Sequence of chain 1.B:
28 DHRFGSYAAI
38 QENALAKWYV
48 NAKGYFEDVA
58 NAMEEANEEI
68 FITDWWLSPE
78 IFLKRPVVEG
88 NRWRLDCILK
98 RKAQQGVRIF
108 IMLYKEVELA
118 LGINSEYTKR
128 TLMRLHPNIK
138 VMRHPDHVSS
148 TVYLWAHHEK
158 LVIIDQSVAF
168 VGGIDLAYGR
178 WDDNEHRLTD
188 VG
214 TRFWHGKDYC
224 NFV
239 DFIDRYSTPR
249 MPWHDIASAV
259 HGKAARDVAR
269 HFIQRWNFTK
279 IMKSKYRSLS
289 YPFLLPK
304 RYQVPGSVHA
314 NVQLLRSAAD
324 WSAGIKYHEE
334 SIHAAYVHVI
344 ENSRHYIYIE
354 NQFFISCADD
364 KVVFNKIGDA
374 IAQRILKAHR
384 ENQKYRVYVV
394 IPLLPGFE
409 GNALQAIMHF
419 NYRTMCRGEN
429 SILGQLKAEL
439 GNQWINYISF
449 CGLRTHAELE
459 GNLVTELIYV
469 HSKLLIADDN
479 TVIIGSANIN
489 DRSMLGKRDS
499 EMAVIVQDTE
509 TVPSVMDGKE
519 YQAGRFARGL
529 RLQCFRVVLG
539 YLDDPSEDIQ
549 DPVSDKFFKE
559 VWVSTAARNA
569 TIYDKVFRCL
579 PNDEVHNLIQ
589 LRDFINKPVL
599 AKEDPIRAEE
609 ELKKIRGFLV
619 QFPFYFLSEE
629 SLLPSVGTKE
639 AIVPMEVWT

Binding-site contacts:
Ligand atom C20 contacts residue PHE400 of chain 1.B at 4.0 Å (hydrophobic).
Ligand atom O1 contacts residue LYS471 of chain 1.B at 3.7 Å.
Ligand atom O3 contacts residue TRP72 of chain 1.B at 3.2 Å.
Ligand atom O1 contacts residue HIS155 of chain 1.B at 3.2 Å (h-bond).
Ligand atom O3 contacts residue TRP73 of chain 1.B at 3.9 Å.
Ligand atom C1 contacts residue HIS155 of chain 1.B at 3.5 Å.
Ligand atom N3 contacts residue HIS155 of chain 1.B at 3.2 Å.
Ligand atom O1 contacts residue ASN486 of chain 1.B at 2.6 Å (h-bond).
Ligand atom F2 contacts residue PHE356 of chain 1.B at 3.5 Å.
Ligand atom C16 contacts residue PHE400 of chain 1.B at 3.3 Å (hydrophobic).
Ligand atom O2 contacts residue PHE356 of chain 1.B at 3.9 Å.
Ligand atom C19 contacts residue PHE400 of chain 1.B at 4.0 Å (hydrophobic).
Ligand atom C15 contacts residue GLY399 of chain 1.B at 3.7 Å.
Ligand atom C23 contacts residue PHE356 of chain 1.B at 3.9 Å (hydrophobic).
Ligand atom N3 contacts residue ASN486 of chain 1.B at 4.0 Å.
Ligand atom C7 contacts residue PHE225 of chain 1.B at 3.6 Å (hydrophobic).
Ligand atom C1 contacts residue ASN486 of chain 1.B at 3.5 Å.
Ligand atom O1 contacts residue PHE356 of chain 1.B at 3.9 Å.
Ligand atom C15 contacts residue PHE400 of chain 1.B at 3.7 Å (hydrophobic).
Ligand atom C21 contacts residue ARG490 of chain 1.B at 3.9 Å.
Ligand atom O3 contacts residue ARG177 of chain 1.B at 2.5 Å (salt-bridge).
Ligand atom N1 contacts residue GLY399 of chain 1.B at 3.9 Å.
Ligand atom C14 contacts residue PHE225 of chain 1.B at 3.8 Å (hydrophobic).
Ligand atom O1 contacts residue GLN355 of chain 1.B at 2.9 Å (h-bond).
Ligand atom O2 contacts residue GLN355 of chain 1.B at 3.9 Å.
Ligand atom C9 contacts residue PHE225 of chain 1.B at 3.8 Å (hydrophobic).
Ligand atom C8 contacts residue ARG177 of chain 1.B at 3.6 Å.
Ligand atom C7 contacts residue TRP251 of chain 1.B at 3.7 Å (hydrophobic).
Ligand atom C4 contacts residue TRP72 of chain 1.B at 3.7 Å (hydrophobic).
Ligand atom C10 contacts residue TRP73 of chain 1.B at 3.3 Å (hydrophobic).
Ligand atom F2 contacts residue ASN488 of chain 1.B at 3.4 Å.
Ligand atom C24 contacts residue HIS155 of chain 1.B at 3.9 Å.
Ligand atom C8 contacts residue TRP72 of chain 1.B at 3.8 Å (hydrophobic).
Ligand atom F1 contacts residue GLY119 of chain 1.B at 2.9 Å.
Ligand atom C5 contacts residue GLY399 of chain 1.B at 3.3 Å.
Ligand atom C22 contacts residue ARG490 of chain 1.B at 3.9 Å.
Ligand atom C15 contacts residue GLN355 of chain 1.B at 4.0 Å.
Ligand atom C3 contacts residue TRP72 of chain 1.B at 3.5 Å (hydrophobic).
Ligand atom C11 contacts residue TRP73 of chain 1.B at 3.6 Å (hydrophobic).
Ligand atom C1 contacts residue GLN355 of chain 1.B at 3.9 Å.

This protein binds this small molecule.
Small molecule (SMILES): C[C@@H](CN1CCC2(CC1)OC(=O)NC[C@H]2c1cccc(F)c1)NC(=O)c1ccc(F)cc1